Sequence of chain 1.A:
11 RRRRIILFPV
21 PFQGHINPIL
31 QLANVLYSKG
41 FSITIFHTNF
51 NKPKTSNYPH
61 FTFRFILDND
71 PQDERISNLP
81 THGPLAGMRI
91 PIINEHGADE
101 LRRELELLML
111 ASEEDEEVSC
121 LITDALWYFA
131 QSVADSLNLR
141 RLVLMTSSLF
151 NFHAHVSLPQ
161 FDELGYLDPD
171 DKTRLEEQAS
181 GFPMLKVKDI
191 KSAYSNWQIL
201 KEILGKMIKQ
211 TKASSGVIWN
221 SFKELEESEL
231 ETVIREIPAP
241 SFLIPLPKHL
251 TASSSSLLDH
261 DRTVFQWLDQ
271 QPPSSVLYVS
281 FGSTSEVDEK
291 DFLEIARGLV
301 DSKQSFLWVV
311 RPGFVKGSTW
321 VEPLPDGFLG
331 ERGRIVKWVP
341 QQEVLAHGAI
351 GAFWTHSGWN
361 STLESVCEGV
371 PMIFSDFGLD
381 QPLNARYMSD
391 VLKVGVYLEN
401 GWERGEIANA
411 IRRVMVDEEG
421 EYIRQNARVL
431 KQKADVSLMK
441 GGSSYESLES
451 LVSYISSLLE

This protein binds this small molecule.
Small molecule (SMILES): C=C1C[C@@]23CC[C@H]4[C@@](C)(CCC[C@@]4(C)C(=O)O[C@@H]4O[C@H](CO)[C@@H](O)[C@H](O)[C@H]4O)[C@@H]2CC[C@]1(O[C@@H]1O[C@H](CO)[C@@H](O)[C@H](O)[C@H]1O)C3

Binding-site contacts:
Ligand atom C41 contacts residue LEU230 of chain 1.A at 3.9 Å (hydrophobic).
Ligand atom C46 contacts residue SER450 of chain 1.A at 3.9 Å.
Ligand atom C45 contacts residue SER241 of chain 1.A at 4.1 Å.
Ligand atom C17 contacts residue SER241 of chain 1.A at 3.7 Å.
Ligand atom C43 contacts residue SER241 of chain 1.A at 4.0 Å.
Ligand atom C2 contacts residue GLU446 of chain 1.A at 3.8 Å.
Ligand atom C4 contacts residue GLY441 of chain 1.A at 3.4 Å.
Ligand atom C10 contacts residue SER450 of chain 1.A at 3.6 Å.
Ligand atom C7 contacts residue SER241 of chain 1.A at 4.0 Å.
Ligand atom C19 contacts residue PHE242 of chain 1.A at 3.9 Å (hydrophobic).
Ligand atom C33 contacts residue SER447 of chain 1.A at 3.5 Å.
Ligand atom C43 contacts residue SER447 of chain 1.A at 3.9 Å.
Ligand atom O5 contacts residue SER443 of chain 1.A at 3.6 Å.
Ligand atom C15 contacts residue LYS223 of chain 1.A at 4.0 Å.
Ligand atom C14 contacts residue SER447 of chain 1.A at 3.2 Å.
Ligand atom C42 contacts residue SER447 of chain 1.A at 4.2 Å.
Ligand atom C8 contacts residue SER241 of chain 1.A at 3.4 Å.
Ligand atom C46 contacts residue PHE242 of chain 1.A at 4.1 Å (hydrophobic).
Ligand atom C19 contacts residue PRO240 of chain 1.A at 3.8 Å (hydrophobic).
Ligand atom C7 contacts residue SER450 of chain 1.A at 4.0 Å.
Ligand atom O6 contacts residue GLU224 of chain 1.A at 4.0 Å.
Ligand atom C14 contacts residue SER443 of chain 1.A at 3.9 Å.
Ligand atom C5 contacts residue SER443 of chain 1.A at 4.2 Å.
Ligand atom O4 contacts residue GLY441 of chain 1.A at 3.0 Å (h-bond).
Ligand atom O6 contacts residue LYS223 of chain 1.A at 3.5 Å (salt-bridge).
Ligand atom C44 contacts residue SER241 of chain 1.A at 4.1 Å.
Ligand atom O3 contacts residue GLU446 of chain 1.A at 3.3 Å.
Ligand atom C19 contacts residue SER450 of chain 1.A at 4.1 Å.
Ligand atom C40 contacts residue ILE234 of chain 1.A at 4.2 Å (hydrophobic).
Ligand atom C6 contacts residue SER443 of chain 1.A at 3.8 Å.
Ligand atom O contacts residue LYS223 of chain 1.A at 3.4 Å.
Ligand atom C9 contacts residue SER450 of chain 1.A at 4.2 Å.
Ligand atom C9 contacts residue SER241 of chain 1.A at 3.9 Å.
Ligand atom C4 contacts residue GLU446 of chain 1.A at 4.1 Å.
Ligand atom C3 contacts residue GLU446 of chain 1.A at 4.1 Å.
Ligand atom C7 contacts residue SER447 of chain 1.A at 3.7 Å.
Ligand atom C6 contacts residue GLY441 of chain 1.A at 4.0 Å.
Ligand atom C17 contacts residue SER450 of chain 1.A at 3.7 Å.
Ligand atom C17 contacts residue PHE242 of chain 1.A at 3.4 Å (hydrophobic).
Ligand atom O6 contacts residue SER443 of chain 1.A at 3.9 Å.